Sequence of chain 1.A:
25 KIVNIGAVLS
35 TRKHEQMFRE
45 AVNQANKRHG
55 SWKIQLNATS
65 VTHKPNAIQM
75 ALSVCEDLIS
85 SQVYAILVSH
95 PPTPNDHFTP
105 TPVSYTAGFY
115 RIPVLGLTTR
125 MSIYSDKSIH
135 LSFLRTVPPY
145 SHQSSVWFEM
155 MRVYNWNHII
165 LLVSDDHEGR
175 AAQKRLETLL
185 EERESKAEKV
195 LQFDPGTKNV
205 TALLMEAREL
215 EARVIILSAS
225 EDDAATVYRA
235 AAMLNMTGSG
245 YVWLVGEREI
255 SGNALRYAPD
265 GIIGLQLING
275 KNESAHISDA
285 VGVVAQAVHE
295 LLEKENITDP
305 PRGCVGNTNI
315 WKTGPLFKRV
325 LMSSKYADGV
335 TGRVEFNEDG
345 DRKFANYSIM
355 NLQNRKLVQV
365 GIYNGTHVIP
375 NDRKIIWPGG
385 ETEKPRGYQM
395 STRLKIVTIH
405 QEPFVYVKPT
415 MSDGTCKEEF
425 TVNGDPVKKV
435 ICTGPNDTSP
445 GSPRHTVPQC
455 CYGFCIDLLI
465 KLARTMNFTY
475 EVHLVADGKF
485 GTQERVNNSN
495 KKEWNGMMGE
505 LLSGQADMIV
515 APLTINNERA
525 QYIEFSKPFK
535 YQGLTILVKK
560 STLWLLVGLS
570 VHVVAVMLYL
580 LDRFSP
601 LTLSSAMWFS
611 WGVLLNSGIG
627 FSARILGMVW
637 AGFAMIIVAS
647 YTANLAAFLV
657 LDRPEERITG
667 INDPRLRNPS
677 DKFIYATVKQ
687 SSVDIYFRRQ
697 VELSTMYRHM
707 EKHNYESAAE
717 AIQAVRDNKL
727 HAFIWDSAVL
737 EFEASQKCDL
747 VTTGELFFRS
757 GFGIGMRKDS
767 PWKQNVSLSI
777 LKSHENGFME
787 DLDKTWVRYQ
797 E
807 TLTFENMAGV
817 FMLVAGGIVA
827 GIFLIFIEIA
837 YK

Binding-site contacts:
Ligand atom N2 contacts residue ASN61 of chain 1.A at 2.9 Å (h-bond).
Ligand atom C5 contacts residue ALA62 of chain 1.A at 4.2 Å (hydrophobic).
Ligand atom O5 contacts residue ASN61 of chain 1.A at 2.4 Å (h-bond).
Ligand atom C2 contacts residue ASN61 of chain 1.A at 2.5 Å.
Ligand atom O7 contacts residue ASN61 of chain 1.A at 3.0 Å (h-bond).
Ligand atom O6 contacts residue ALA62 of chain 1.A at 2.8 Å (h-bond).
Ligand atom C3 contacts residue ASN61 of chain 1.A at 3.8 Å.
Ligand atom C6 contacts residue ALA62 of chain 1.A at 3.7 Å (hydrophobic).
Ligand atom C7 contacts residue ASN61 of chain 1.A at 3.3 Å.
Ligand atom C5 contacts residue ASN61 of chain 1.A at 3.7 Å.
Ligand atom O5 contacts residue ALA62 of chain 1.A at 3.4 Å (h-bond).
Ligand atom C1 contacts residue ASN61 of chain 1.A at 1.4 Å.
Ligand atom O5 contacts residue THR63 of chain 1.A at 4.3 Å.
Ligand atom C4 contacts residue ASN61 of chain 1.A at 4.3 Å.
Ligand atom O6 contacts residue THR63 of chain 1.A at 3.7 Å.
Ligand atom O7 contacts residue ILE26 of chain 1.A at 4.3 Å.

This protein binds this small molecule.
Small molecule (SMILES): CC(=O)N[C@@H]1[C@@H](O)[C@H](O)[C@@H](CO)O[C@H]1O